Binding-site contacts:
Ligand atom C05 contacts residue TRP51 of chain 1.A at 3.8 Å (hydrophobic).
Ligand atom F15 contacts residue PHE243 of chain 1.A at 3.3 Å.
Ligand atom F17 contacts residue VAL269 of chain 1.A at 3.9 Å.
Ligand atom N04 contacts residue TRP51 of chain 1.A at 3.0 Å (h-bond).
Ligand atom F16 contacts residue VAL269 of chain 1.A at 3.8 Å.
Ligand atom C01 contacts residue TYR52 of chain 1.A at 3.8 Å (hydrophobic).
Ligand atom O07 contacts residue TRP51 of chain 1.A at 3.4 Å (h-bond).
Ligand atom C09 contacts residue THR159 of chain 1.A at 3.5 Å.
Ligand atom N02 contacts residue PHE191 of chain 1.A at 3.9 Å.
Ligand atom CL19 contacts residue VAL269 of chain 1.A at 3.8 Å.
Ligand atom CL19 contacts residue TRP51 of chain 1.A at 3.4 Å.
Ligand atom C06 contacts residue ALA265 of chain 1.A at 3.9 Å (hydrophobic).
Ligand atom C10 contacts residue THR159 of chain 1.A at 3.3 Å.
Ligand atom F16 contacts residue TYR52 of chain 1.A at 3.5 Å.
Ligand atom C08 contacts residue ALA265 of chain 1.A at 3.9 Å (hydrophobic).
Ligand atom C18 contacts residue PHE191 of chain 1.A at 3.5 Å (hydrophobic).
Ligand atom C08 contacts residue PHE191 of chain 1.A at 3.6 Å (hydrophobic).
Ligand atom C06 contacts residue TRP51 of chain 1.A at 3.6 Å (hydrophobic).
Ligand atom N03 contacts residue ALA156 of chain 1.A at 3.5 Å.
Ligand atom N03 contacts residue TRP51 of chain 1.A at 3.7 Å.
Ligand atom C13 contacts residue PHE191 of chain 1.A at 3.4 Å (hydrophobic).
Ligand atom C11 contacts residue PHE191 of chain 1.A at 3.3 Å (hydrophobic).
Ligand atom C01 contacts residue PHE191 of chain 1.A at 3.3 Å (hydrophobic).
Ligand atom CL12 contacts residue ILE214 of chain 1.A at 3.9 Å.
Ligand atom O07 contacts residue SER155 of chain 1.A at 3.3 Å.
Ligand atom CL12 contacts residue PHE242 of chain 1.A at 3.5 Å.
Ligand atom C14 contacts residue PRO210 of chain 1.A at 3.8 Å (hydrophobic).
Ligand atom C09 contacts residue PHE191 of chain 1.A at 3.4 Å (hydrophobic).
Ligand atom N03 contacts residue TYR52 of chain 1.A at 3.8 Å.
Ligand atom CL12 contacts residue PHE243 of chain 1.A at 3.9 Å.
Ligand atom F16 contacts residue PRO210 of chain 1.A at 3.5 Å.
Ligand atom F17 contacts residue PRO210 of chain 1.A at 3.8 Å.
Ligand atom F17 contacts residue PHE191 of chain 1.A at 3.1 Å.
Ligand atom C10 contacts residue PHE191 of chain 1.A at 3.5 Å (hydrophobic).
Ligand atom CL19 contacts residue TYR52 of chain 1.A at 3.9 Å.
Ligand atom C06 contacts residue SER155 of chain 1.A at 3.8 Å.
Ligand atom O07 contacts residue GLY50 of chain 1.A at 3.7 Å.
Ligand atom F15 contacts residue PRO210 of chain 1.A at 3.3 Å.
Ligand atom C14 contacts residue PHE191 of chain 1.A at 3.8 Å (hydrophobic).
Ligand atom N04 contacts residue ALA156 of chain 1.A at 3.5 Å (h-bond).

Sequence of chain 1.A:
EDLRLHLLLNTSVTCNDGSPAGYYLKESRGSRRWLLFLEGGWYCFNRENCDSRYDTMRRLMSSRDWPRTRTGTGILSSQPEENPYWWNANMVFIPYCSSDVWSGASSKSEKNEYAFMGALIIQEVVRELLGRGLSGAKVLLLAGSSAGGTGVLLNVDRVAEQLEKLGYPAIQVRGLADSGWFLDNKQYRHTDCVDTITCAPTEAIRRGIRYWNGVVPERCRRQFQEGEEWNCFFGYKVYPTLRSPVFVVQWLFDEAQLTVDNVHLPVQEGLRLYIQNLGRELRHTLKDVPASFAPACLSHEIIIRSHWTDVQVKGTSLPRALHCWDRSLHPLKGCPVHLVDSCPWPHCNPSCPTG

A protein and the small-molecule ligand that binds it are described below.
Small molecule (SMILES): OCc1cn(-c2ccc(Cl)c(C(F)(F)F)c2Cl)nn1